Binding-site contacts:
Ligand atom C1 contacts residue SER338 of chain 3.A at 3.7 Å.
Ligand atom C5 contacts residue ASN341 of chain 3.A at 3.7 Å.
Ligand atom C1 contacts residue GLY336 of chain 3.A at 4.1 Å.
Ligand atom O5 contacts residue SER338 of chain 3.A at 4.1 Å.
Ligand atom C1 contacts residue ASN341 of chain 3.A at 1.4 Å.
Ligand atom O7 contacts residue ASN342 of chain 3.A at 3.4 Å (h-bond).
Ligand atom C6 contacts residue PHE337 of chain 3.A at 3.9 Å (hydrophobic).
Ligand atom O7 contacts residue ASN341 of chain 3.A at 3.8 Å.
Ligand atom C4 contacts residue ASN341 of chain 3.A at 4.2 Å.
Ligand atom O7 contacts residue GLY336 of chain 3.A at 3.2 Å (h-bond).
Ligand atom C6 contacts residue SER338 of chain 3.A at 3.9 Å.
Ligand atom C7 contacts residue PRO335 of chain 3.A at 4.5 Å (hydrophobic).
Ligand atom C5 contacts residue PHE337 of chain 3.A at 4.1 Å (hydrophobic).
Ligand atom C8 contacts residue PHE337 of chain 3.A at 4.3 Å (hydrophobic).
Ligand atom C2 contacts residue GLY336 of chain 3.A at 4.4 Å.
Ligand atom N2 contacts residue ASN341 of chain 3.A at 2.8 Å (h-bond).
Ligand atom C5 contacts residue GLY336 of chain 3.A at 4.2 Å.
Ligand atom C8 contacts residue ASN341 of chain 3.A at 3.3 Å.
Ligand atom C2 contacts residue ASN341 of chain 3.A at 2.3 Å.
Ligand atom O4 contacts residue GLY336 of chain 3.A at 4.0 Å.
Ligand atom C7 contacts residue ASN341 of chain 3.A at 3.1 Å.
Ligand atom O5 contacts residue ASN341 of chain 3.A at 2.4 Å (h-bond).
Ligand atom C6 contacts residue SER338 of chain 3.A at 3.9 Å.
Ligand atom C3 contacts residue GLY336 of chain 3.A at 4.1 Å.
Ligand atom C5 contacts residue ASN341 of chain 3.A at 4.3 Å.
Ligand atom O5 contacts residue SER338 of chain 3.A at 3.2 Å.
Ligand atom C5 contacts residue SER338 of chain 3.A at 3.8 Å.
Ligand atom C7 contacts residue GLY336 of chain 3.A at 3.8 Å.
Ligand atom C8 contacts residue GLY336 of chain 3.A at 4.2 Å.
Ligand atom O7 contacts residue PRO335 of chain 3.A at 3.6 Å.
Ligand atom C6 contacts residue ASP340 of chain 3.A at 4.3 Å.
Ligand atom C3 contacts residue ASN341 of chain 3.A at 3.7 Å.
Ligand atom N2 contacts residue GLY336 of chain 3.A at 4.4 Å.
Ligand atom C6 contacts residue ASN341 of chain 3.A at 4.1 Å.
Ligand atom O7 contacts residue SER343 of chain 3.A at 4.5 Å.

The small molecule below binds the protein below.
Small molecule (SMILES): CC(=O)N[C@H]1[C@H](O[C@H]2[C@H](O)[C@@H](NC(C)=O)CO[C@@H]2CO[C@H]2O[C@@H](C)[C@@H](O)[C@@H](O)[C@@H]2O)O[C@H](CO)[C@@H](O)[C@@H]1O

Sequence of chain 3.A:
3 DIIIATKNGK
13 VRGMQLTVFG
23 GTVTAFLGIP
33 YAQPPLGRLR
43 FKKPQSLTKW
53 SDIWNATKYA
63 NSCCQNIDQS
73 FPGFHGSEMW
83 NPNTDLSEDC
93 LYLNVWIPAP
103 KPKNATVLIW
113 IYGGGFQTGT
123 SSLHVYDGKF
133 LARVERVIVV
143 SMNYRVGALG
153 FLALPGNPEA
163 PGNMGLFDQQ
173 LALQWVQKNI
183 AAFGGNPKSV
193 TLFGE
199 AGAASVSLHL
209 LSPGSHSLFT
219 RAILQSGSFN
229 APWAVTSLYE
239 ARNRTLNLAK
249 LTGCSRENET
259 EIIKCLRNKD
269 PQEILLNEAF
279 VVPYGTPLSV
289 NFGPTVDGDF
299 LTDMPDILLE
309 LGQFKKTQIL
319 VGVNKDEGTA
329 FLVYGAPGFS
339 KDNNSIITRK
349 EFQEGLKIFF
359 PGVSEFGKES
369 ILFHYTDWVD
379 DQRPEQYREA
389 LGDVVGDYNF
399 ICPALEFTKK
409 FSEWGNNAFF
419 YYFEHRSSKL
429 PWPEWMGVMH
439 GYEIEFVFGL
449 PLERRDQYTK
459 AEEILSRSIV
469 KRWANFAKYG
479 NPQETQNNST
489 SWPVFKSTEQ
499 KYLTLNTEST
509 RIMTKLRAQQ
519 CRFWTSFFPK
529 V